A small-molecule ligand and the protein it binds are described below.
Small molecule (SMILES): Nc1nc2c(ncn2CCN(CCN(CC=O)CCP(=O)(O)O)CCP(=O)(O)O)c(=O)[nH]1

Sequence of chain 1.A:
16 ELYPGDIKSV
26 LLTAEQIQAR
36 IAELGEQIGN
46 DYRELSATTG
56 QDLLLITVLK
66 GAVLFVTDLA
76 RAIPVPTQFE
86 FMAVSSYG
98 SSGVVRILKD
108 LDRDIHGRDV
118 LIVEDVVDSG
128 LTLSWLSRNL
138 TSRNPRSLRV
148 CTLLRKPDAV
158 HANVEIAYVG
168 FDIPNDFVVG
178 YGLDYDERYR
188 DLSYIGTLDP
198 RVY

Binding-site contacts:
Ligand atom PBF contacts residue SER126 of chain 1.A at 3.5 Å.
Ligand atom C2 contacts residue LEU180 of chain 1.A at 3.6 Å (hydrophobic).
Ligand atom OAF contacts residue ASP181 of chain 1.A at 3.1 Å (salt-bridge).
Ligand atom O6 contacts residue PHE174 of chain 1.A at 3.4 Å.
Ligand atom CAK contacts residue VAL89 of chain 1.A at 3.4 Å (hydrophobic).
Ligand atom CAL contacts residue VAL89 of chain 1.A at 3.7 Å (hydrophobic).
Ligand atom O6 contacts residue LYS153 of chain 1.A at 2.7 Å (salt-bridge).
Ligand atom OAH contacts residue THR129 of chain 1.A at 2.7 Å (h-bond).
Ligand atom OAC contacts residue GLY66 of chain 1.A at 2.8 Å (h-bond).
Ligand atom O6 contacts residue VAL175 of chain 1.A at 2.8 Å (h-bond).
Ligand atom OAI contacts residue GLY127 of chain 1.A at 2.7 Å (h-bond).
Ligand atom PBE contacts residue LYS65 of chain 1.A at 3.5 Å.
Ligand atom OAI contacts residue SER126 of chain 1.A at 3.2 Å (h-bond).
Ligand atom OAE contacts residue VAL89 of chain 1.A at 3.4 Å.
Ligand atom C8 contacts residue ASP125 of chain 1.A at 3.5 Å.
Ligand atom C2 contacts residue VAL175 of chain 1.A at 3.6 Å (hydrophobic).
Ligand atom OAH contacts residue SER126 of chain 1.A at 3.4 Å (h-bond).
Ligand atom OAF contacts residue ARG187 of chain 1.A at 3.2 Å (salt-bridge).
Ligand atom OAG contacts residue LYS65 of chain 1.A at 2.9 Å (salt-bridge).
Ligand atom N1 contacts residue VAL175 of chain 1.A at 2.8 Å (h-bond).
Ligand atom OAF contacts residue MG1 of chain 1.F at 2.1 Å.
Ligand atom C5 contacts residue LYS153 of chain 1.A at 3.5 Å.
Ligand atom N2 contacts residue LEU180 of chain 1.A at 3.6 Å.
Ligand atom OAC contacts residue LEU64 of chain 1.A at 3.7 Å.
Ligand atom N2 contacts residue ASP181 of chain 1.A at 2.9 Å (salt-bridge).
Ligand atom PBE contacts residue MG1 of chain 1.F at 3.6 Å.
Ligand atom OAE contacts residue VAL63 of chain 1.A at 3.5 Å.
Ligand atom C2 contacts residue PHE174 of chain 1.A at 3.6 Å (hydrophobic).
Ligand atom OAD contacts residue SER126 of chain 1.A at 2.8 Å (h-bond).
Ligand atom OAG contacts residue ARG187 of chain 1.A at 3.0 Å (salt-bridge).
Ligand atom N2 contacts residue PHE174 of chain 1.A at 3.6 Å.
Ligand atom O6 contacts residue ASP173 of chain 1.A at 3.5 Å (salt-bridge).
Ligand atom C6 contacts residue LYS153 of chain 1.A at 3.5 Å.
Ligand atom OAC contacts residue LYS65 of chain 1.A at 3.1 Å (salt-bridge).
Ligand atom N7 contacts residue LYS153 of chain 1.A at 3.0 Å (salt-bridge).
Ligand atom OAD contacts residue ASP125 of chain 1.A at 3.4 Å.
Ligand atom N2 contacts residue VAL175 of chain 1.A at 3.5 Å (h-bond).
Ligand atom OAH contacts residue LEU128 of chain 1.A at 3.5 Å (h-bond).
Ligand atom N1 contacts residue PHE174 of chain 1.A at 3.5 Å.
Ligand atom OAI contacts residue ASP125 of chain 1.A at 2.9 Å (salt-bridge).